Sequence of chain 1.B:
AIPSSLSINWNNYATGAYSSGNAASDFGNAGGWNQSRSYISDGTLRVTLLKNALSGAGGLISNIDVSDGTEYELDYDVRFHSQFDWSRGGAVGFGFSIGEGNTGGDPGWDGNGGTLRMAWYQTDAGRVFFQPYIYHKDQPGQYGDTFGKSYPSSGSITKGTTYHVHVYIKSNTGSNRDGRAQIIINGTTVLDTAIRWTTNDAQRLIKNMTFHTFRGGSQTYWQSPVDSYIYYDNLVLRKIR

A protein and the small-molecule ligand that binds it are described below.
Small molecule (SMILES): O=C(O)[C@H]1O[C@@H](O[C@H]2[C@H](O)[C@H](O)[C@H](O[C@H]3[C@H](O)[C@H](O)[C@H](O)O[C@@H]3C(=O)O)O[C@@H]2C(=O)O)[C@@H](O)[C@@H](O)[C@@H]1O

Binding-site contacts:
Ligand atom O1 contacts residue GLY104 of chain 1.B at 3.0 Å.
Ligand atom O3 contacts residue TYR143 of chain 1.B at 3.3 Å.
Ligand atom O6A contacts residue TYR135 of chain 1.B at 2.7 Å (h-bond).
Ligand atom C2 contacts residue TYR133 of chain 1.B at 3.1 Å (hydrophobic).
Ligand atom C4 contacts residue TYR221 of chain 1.B at 3.7 Å (hydrophobic).
Ligand atom O6B contacts residue GLY104 of chain 1.B at 2.4 Å (h-bond).
Ligand atom C6 contacts residue GLY104 of chain 1.B at 3.2 Å.
Ligand atom C6 contacts residue TRP222 of chain 1.B at 3.4 Å (hydrophobic).
Ligand atom O6B contacts residue THR103 of chain 1.B at 3.6 Å.
Ligand atom O6A contacts residue TYR133 of chain 1.B at 3.1 Å (h-bond).
Ligand atom O4 contacts residue TYR133 of chain 1.B at 3.6 Å (h-bond).
Ligand atom O4 contacts residue GLY217 of chain 1.B at 3.1 Å (h-bond).
Ligand atom C1 contacts residue TYR133 of chain 1.B at 3.2 Å (hydrophobic).
Ligand atom O6A contacts residue GLY104 of chain 1.B at 3.4 Å (h-bond).
Ligand atom O6A contacts residue TYR143 of chain 1.B at 3.6 Å.
Ligand atom O4 contacts residue TYR221 of chain 1.B at 2.6 Å (h-bond).
Ligand atom O2 contacts residue GLY104 of chain 1.B at 3.1 Å.
Ligand atom O6B contacts residue TRP222 of chain 1.B at 3.4 Å.
Ligand atom C6 contacts residue ARG117 of chain 1.B at 3.6 Å.
Ligand atom C6 contacts residue SER218 of chain 1.B at 3.4 Å.
Ligand atom C6 contacts residue GLN219 of chain 1.B at 3.7 Å.
Ligand atom O5 contacts residue PHE214 of chain 1.B at 3.1 Å.
Ligand atom C5 contacts residue TYR221 of chain 1.B at 3.7 Å (hydrophobic).
Ligand atom O6B contacts residue SER218 of chain 1.B at 2.5 Å (h-bond).
Ligand atom O6B contacts residue GLY217 of chain 1.B at 3.3 Å.
Ligand atom O6B contacts residue TYR121 of chain 1.B at 2.8 Å (h-bond).
Ligand atom O2 contacts residue GLY217 of chain 1.B at 3.3 Å (h-bond).
Ligand atom O6A contacts residue ARG88 of chain 1.B at 3.2 Å (salt-bridge).
Ligand atom O2 contacts residue TYR143 of chain 1.B at 3.5 Å.
Ligand atom O6A contacts residue TYR121 of chain 1.B at 3.5 Å (h-bond).
Ligand atom C6 contacts residue TYR121 of chain 1.B at 3.5 Å (hydrophobic).
Ligand atom O6B contacts residue ARG117 of chain 1.B at 3.2 Å (salt-bridge).
Ligand atom O2 contacts residue TRP222 of chain 1.B at 3.4 Å.
Ligand atom O6B contacts residue GLN219 of chain 1.B at 3.6 Å.
Ligand atom O6A contacts residue SER218 of chain 1.B at 3.5 Å (h-bond).
Ligand atom O5 contacts residue GLY217 of chain 1.B at 3.4 Å (h-bond).
Ligand atom O6A contacts residue GLN219 of chain 1.B at 3.1 Å (h-bond).
Ligand atom O6A contacts residue TYR221 of chain 1.B at 3.0 Å (h-bond).
Ligand atom C6 contacts residue TYR135 of chain 1.B at 3.7 Å (hydrophobic).
Ligand atom O6A contacts residue TRP222 of chain 1.B at 3.6 Å.